Sequence of chain 1.A:
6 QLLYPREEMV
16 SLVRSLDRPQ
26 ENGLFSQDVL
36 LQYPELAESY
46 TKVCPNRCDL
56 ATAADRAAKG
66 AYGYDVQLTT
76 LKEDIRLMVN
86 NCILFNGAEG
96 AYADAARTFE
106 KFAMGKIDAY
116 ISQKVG

This protein binds this small molecule.
Small molecule (SMILES): CCCOc1ccc(CCc2nc3cc(-c4c(C)noc4C)ccc3n2CCN2CCOCC2)cc1

Binding-site contacts:
Ligand atom N2 contacts residue GLN37 of chain 1.A at 3.3 Å (h-bond).
Ligand atom O contacts residue TYR97 of chain 1.A at 3.6 Å.
Ligand atom C10 contacts residue LEU29 of chain 1.A at 3.8 Å (hydrophobic).
Ligand atom C1 contacts residue ALA96 of chain 1.A at 3.5 Å (hydrophobic).
Ligand atom C7 contacts residue ASN27 of chain 1.A at 3.5 Å.
Ligand atom N3 contacts residue PHE90 of chain 1.A at 3.5 Å.
Ligand atom C16 contacts residue GLN37 of chain 1.A at 3.6 Å.
Ligand atom C11 contacts residue TYR97 of chain 1.A at 3.7 Å (hydrophobic).
Ligand atom C16 contacts residue TYR38 of chain 1.A at 3.8 Å (hydrophobic).
Ligand atom C16 contacts residue GLY28 of chain 1.A at 3.4 Å.
Ligand atom O2 contacts residue ASN91 of chain 1.A at 3.5 Å (h-bond).
Ligand atom C12 contacts residue LEU29 of chain 1.A at 3.8 Å (hydrophobic).
Ligand atom C16 contacts residue ASN27 of chain 1.A at 3.8 Å.
Ligand atom C27 contacts residue ASN27 of chain 1.A at 3.7 Å.
Ligand atom C14 contacts residue LEU29 of chain 1.A at 3.3 Å (hydrophobic).
Ligand atom C3 contacts residue TYR97 of chain 1.A at 3.6 Å (hydrophobic).
Ligand atom C15 contacts residue TYR38 of chain 1.A at 3.2 Å (hydrophobic).
Ligand atom N3 contacts residue ASN91 of chain 1.A at 3.8 Å.
Ligand atom C14 contacts residue GLY28 of chain 1.A at 3.9 Å.
Ligand atom N1 contacts residue TYR38 of chain 1.A at 3.1 Å (h-bond).
Ligand atom C4 contacts residue TYR97 of chain 1.A at 3.7 Å (hydrophobic).
Ligand atom N contacts residue TYR97 of chain 1.A at 3.2 Å (h-bond).
Ligand atom C17 contacts residue GLN37 of chain 1.A at 3.0 Å.
Ligand atom C18 contacts residue GLN37 of chain 1.A at 3.2 Å.
Ligand atom C24 contacts residue LEU29 of chain 1.A at 3.7 Å (hydrophobic).
Ligand atom C5 contacts residue TYR97 of chain 1.A at 3.9 Å (hydrophobic).
Ligand atom C13 contacts residue LEU29 of chain 1.A at 3.3 Å (hydrophobic).
Ligand atom C17 contacts residue TYR38 of chain 1.A at 3.3 Å (hydrophobic).
Ligand atom C26 contacts residue LEU41 of chain 1.A at 3.8 Å (hydrophobic).
Ligand atom C13 contacts residue TYR38 of chain 1.A at 3.9 Å (hydrophobic).
Ligand atom C24 contacts residue CYS87 of chain 1.A at 3.8 Å (hydrophobic).
Ligand atom C14 contacts residue GLN37 of chain 1.A at 3.6 Å.
Ligand atom C10 contacts residue TYR97 of chain 1.A at 3.9 Å (hydrophobic).
Ligand atom C9 contacts residue TYR38 of chain 1.A at 3.2 Å (hydrophobic).
Ligand atom C11 contacts residue LEU29 of chain 1.A at 3.7 Å (hydrophobic).
Ligand atom C10 contacts residue TYR38 of chain 1.A at 3.3 Å (hydrophobic).
Ligand atom C12 contacts residue TYR38 of chain 1.A at 3.9 Å (hydrophobic).
Ligand atom N contacts residue TYR38 of chain 1.A at 3.3 Å (h-bond).
Ligand atom C2 contacts residue TYR97 of chain 1.A at 3.9 Å (hydrophobic).
Ligand atom C14 contacts residue TYR38 of chain 1.A at 3.9 Å (hydrophobic).